Binding-site contacts:
Ligand atom O2 contacts residue ARG150 of chain 1.B at 3.8 Å.
Ligand atom C2 contacts residue VAL138 of chain 1.B at 4.0 Å (hydrophobic).
Ligand atom O1 contacts residue ARG150 of chain 1.B at 2.9 Å (salt-bridge).
Ligand atom C1 contacts residue VAL138 of chain 1.B at 3.3 Å (hydrophobic).
Ligand atom O1 contacts residue GLU137 of chain 1.B at 4.5 Å.
Ligand atom O2 contacts residue SER139 of chain 1.B at 3.2 Å (h-bond).
Ligand atom O3 contacts residue ARG150 of chain 1.B at 3.7 Å.
Ligand atom C1 contacts residue SER139 of chain 1.B at 3.0 Å.
Ligand atom C2 contacts residue ARG150 of chain 1.B at 3.5 Å.
Ligand atom O1 contacts residue SER139 of chain 1.B at 2.6 Å (h-bond).
Ligand atom O3 contacts residue SER139 of chain 1.B at 4.3 Å.
Ligand atom O2 contacts residue VAL138 of chain 1.B at 3.9 Å.
Ligand atom N1 contacts residue VAL138 of chain 1.B at 2.5 Å (h-bond).
Ligand atom N1 contacts residue SER139 of chain 1.B at 3.9 Å.
Ligand atom C1 contacts residue ARG150 of chain 1.B at 3.6 Å.
Ligand atom C2 contacts residue SER139 of chain 1.B at 3.3 Å.
Ligand atom O1 contacts residue VAL138 of chain 1.B at 3.9 Å.

Sequence of chain 1.B:
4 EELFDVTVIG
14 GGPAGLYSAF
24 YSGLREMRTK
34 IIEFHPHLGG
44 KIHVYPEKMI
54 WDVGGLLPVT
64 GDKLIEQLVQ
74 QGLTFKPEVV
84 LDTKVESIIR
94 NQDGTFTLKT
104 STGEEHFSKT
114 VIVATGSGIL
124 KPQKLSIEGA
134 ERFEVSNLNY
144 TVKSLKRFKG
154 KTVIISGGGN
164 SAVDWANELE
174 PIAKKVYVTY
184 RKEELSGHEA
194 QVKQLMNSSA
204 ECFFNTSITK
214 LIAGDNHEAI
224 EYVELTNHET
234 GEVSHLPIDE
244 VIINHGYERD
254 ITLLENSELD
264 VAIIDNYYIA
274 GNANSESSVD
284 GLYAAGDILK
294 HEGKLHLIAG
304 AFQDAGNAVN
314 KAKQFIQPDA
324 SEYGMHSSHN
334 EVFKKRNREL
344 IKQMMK

The small molecule below binds the protein below.
Small molecule (SMILES): NC(=O)C(=O)O